Sequence of chain 1.E:
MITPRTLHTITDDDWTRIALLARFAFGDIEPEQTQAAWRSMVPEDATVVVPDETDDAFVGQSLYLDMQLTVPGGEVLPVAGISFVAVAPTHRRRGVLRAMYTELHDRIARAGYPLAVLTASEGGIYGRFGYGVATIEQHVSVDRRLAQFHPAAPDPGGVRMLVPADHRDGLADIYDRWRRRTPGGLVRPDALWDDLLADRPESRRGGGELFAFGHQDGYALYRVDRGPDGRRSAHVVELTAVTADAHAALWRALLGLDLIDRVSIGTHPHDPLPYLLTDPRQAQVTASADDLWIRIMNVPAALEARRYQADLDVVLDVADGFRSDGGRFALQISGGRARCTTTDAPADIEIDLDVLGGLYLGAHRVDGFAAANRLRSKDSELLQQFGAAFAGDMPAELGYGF

Binding-site contacts:
Ligand atom C44 contacts residue SER103 of chain 1.E at 3.5 Å.
Ligand atom O61 contacts residue SO41 of chain 1.P at 2.8 Å (h-bond).
Ligand atom N24 contacts residue PHE46 of chain 1.E at 3.7 Å.
Ligand atom O62 contacts residue ALA140 of chain 1.E at 3.4 Å (h-bond).
Ligand atom O41 contacts residue GLY421 of chain 1.E at 2.9 Å (h-bond).
Ligand atom C32 contacts residue ASP311 of chain 1.E at 3.1 Å.
Ligand atom N12 contacts residue ASP310 of chain 1.E at 2.7 Å (salt-bridge).
Ligand atom C64 contacts residue THR139 of chain 1.E at 3.1 Å.
Ligand atom O34 contacts residue SER103 of chain 1.E at 3.2 Å (h-bond).
Ligand atom C64 contacts residue SER141 of chain 1.E at 3.1 Å.
Ligand atom C44 contacts residue PHE422 of chain 1.E at 3.5 Å (hydrophobic).
Ligand atom O23 contacts residue ALA140 of chain 1.E at 3.7 Å.
Ligand atom O34 contacts residue PHE104 of chain 1.E at 3.0 Å (h-bond).
Ligand atom C41 contacts residue GLY421 of chain 1.E at 3.6 Å.
Ligand atom N32 contacts residue ASP311 of chain 1.E at 3.7 Å.
Ligand atom N64 contacts residue THR139 of chain 1.E at 2.5 Å (h-bond).
Ligand atom C13 contacts residue THR139 of chain 1.E at 3.8 Å.
Ligand atom O44 contacts residue SER103 of chain 1.E at 3.3 Å.
Ligand atom C34 contacts residue PHE46 of chain 1.E at 3.6 Å (hydrophobic).
Ligand atom C31 contacts residue GLY421 of chain 1.E at 3.6 Å.
Ligand atom C61 contacts residue SO41 of chain 1.P at 3.2 Å.
Ligand atom N64 contacts residue TYR146 of chain 1.E at 3.8 Å.
Ligand atom O41 contacts residue TYR420 of chain 1.E at 3.2 Å.
Ligand atom O62 contacts residue THR139 of chain 1.E at 3.5 Å.
Ligand atom C12 contacts residue ASP311 of chain 1.E at 3.5 Å.
Ligand atom C54 contacts residue PHE422 of chain 1.E at 3.5 Å (hydrophobic).
Ligand atom C12 contacts residue ASP310 of chain 1.E at 3.8 Å.
Ligand atom C34 contacts residue PHE104 of chain 1.E at 3.8 Å (hydrophobic).
Ligand atom O44 contacts residue PHE104 of chain 1.E at 3.0 Å (h-bond).
Ligand atom O54 contacts residue THR139 of chain 1.E at 3.8 Å.
Ligand atom O54 contacts residue SER141 of chain 1.E at 3.7 Å.
Ligand atom C22 contacts residue ASP311 of chain 1.E at 3.2 Å.
Ligand atom C32 contacts residue GLU157 of chain 1.E at 3.8 Å.
Ligand atom C22 contacts residue ASP310 of chain 1.E at 3.8 Å.
Ligand atom N32 contacts residue GLU157 of chain 1.E at 2.5 Å (salt-bridge).
Ligand atom O44 contacts residue VAL105 of chain 1.E at 3.6 Å.
Ligand atom O61 contacts residue GLU157 of chain 1.E at 3.2 Å (salt-bridge).
Ligand atom O61 contacts residue ASP311 of chain 1.E at 3.8 Å.
Ligand atom C54 contacts residue THR139 of chain 1.E at 3.6 Å.
Ligand atom C44 contacts residue PHE104 of chain 1.E at 3.7 Å (hydrophobic).

A small-molecule ligand and the protein it binds are described below.
Small molecule (SMILES): NC[C@@H]1O[C@H](O[C@H]2[C@@H](O)[C@H](O[C@@H]3[C@@H](O)[C@H](N)C[C@H](N)[C@H]3O[C@H]3O[C@H](CO)[C@@H](O)[C@H](O)[C@H]3N)O[C@@H]2CO)[C@H](N)[C@@H](O)[C@@H]1O